The small molecule below binds the protein below.
Small molecule (SMILES): CC(=O)N[C@H]1[C@H](O[C@H]2[C@H](O)[C@@H](NC(C)=O)CO[C@@H]2CO)O[C@H](CO)[C@@H](O[C@@H]2O[C@H](CO)[C@@H](O)[C@H](O)[C@@H]2O)[C@@H]1O

Sequence of chain 1.B:
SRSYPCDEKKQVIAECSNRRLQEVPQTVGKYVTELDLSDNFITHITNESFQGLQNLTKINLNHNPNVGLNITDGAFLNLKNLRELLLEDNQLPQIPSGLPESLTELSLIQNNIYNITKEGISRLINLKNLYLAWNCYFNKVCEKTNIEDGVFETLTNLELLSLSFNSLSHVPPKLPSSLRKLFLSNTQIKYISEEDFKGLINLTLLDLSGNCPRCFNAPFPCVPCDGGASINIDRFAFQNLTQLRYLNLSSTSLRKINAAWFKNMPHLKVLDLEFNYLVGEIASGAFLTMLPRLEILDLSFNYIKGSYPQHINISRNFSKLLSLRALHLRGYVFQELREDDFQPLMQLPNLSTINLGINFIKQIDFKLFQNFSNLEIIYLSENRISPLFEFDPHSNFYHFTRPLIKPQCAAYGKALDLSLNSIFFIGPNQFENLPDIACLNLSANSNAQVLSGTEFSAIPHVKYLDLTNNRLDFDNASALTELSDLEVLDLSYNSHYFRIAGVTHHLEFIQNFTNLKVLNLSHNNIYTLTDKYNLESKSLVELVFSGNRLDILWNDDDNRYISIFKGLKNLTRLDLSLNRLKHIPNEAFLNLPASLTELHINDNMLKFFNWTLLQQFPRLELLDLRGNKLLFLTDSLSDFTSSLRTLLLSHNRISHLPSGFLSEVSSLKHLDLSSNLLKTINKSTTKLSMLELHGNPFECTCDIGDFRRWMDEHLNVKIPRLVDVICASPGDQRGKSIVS

Binding-site contacts:
Ligand atom C1 contacts residue ASP538 of chain 1.B at 3.5 Å.
Ligand atom O3 contacts residue LYS454 of chain 1.B at 3.6 Å (salt-bridge).
Ligand atom N2 contacts residue ASP538 of chain 1.B at 2.8 Å (salt-bridge).
Ligand atom O7 contacts residue GLN456 of chain 1.B at 3.3 Å.
Ligand atom C8 contacts residue THR516 of chain 1.B at 3.9 Å.
Ligand atom N2 contacts residue ASN568 of chain 1.B at 2.9 Å (h-bond).
Ligand atom O3 contacts residue GLN456 of chain 1.B at 2.6 Å (h-bond).
Ligand atom O6 contacts residue VAL566 of chain 1.B at 3.8 Å.
Ligand atom C8 contacts residue TYR512 of chain 1.B at 3.9 Å (hydrophobic).
Ligand atom C3 contacts residue GLN456 of chain 1.B at 3.6 Å.
Ligand atom C6 contacts residue VAL592 of chain 1.B at 3.7 Å (hydrophobic).
Ligand atom O7 contacts residue LYS454 of chain 1.B at 3.2 Å (salt-bridge).
Ligand atom O4 contacts residue LYS454 of chain 1.B at 3.4 Å (salt-bridge).
Ligand atom C7 contacts residue ASN568 of chain 1.B at 3.5 Å.
Ligand atom C2 contacts residue GLN456 of chain 1.B at 3.8 Å.
Ligand atom O5 contacts residue VAL592 of chain 1.B at 3.8 Å.
Ligand atom C3 contacts residue ASN568 of chain 1.B at 3.8 Å.
Ligand atom O5 contacts residue ASN568 of chain 1.B at 2.2 Å (h-bond).
Ligand atom C7 contacts residue TYR512 of chain 1.B at 4.0 Å (hydrophobic).
Ligand atom C3 contacts residue ASP538 of chain 1.B at 3.8 Å.
Ligand atom O6 contacts residue VAL592 of chain 1.B at 3.8 Å.
Ligand atom C7 contacts residue SER540 of chain 1.B at 3.8 Å.
Ligand atom O7 contacts residue TYR512 of chain 1.B at 3.1 Å (h-bond).
Ligand atom C2 contacts residue LYS454 of chain 1.B at 4.0 Å.
Ligand atom C5 contacts residue ASN568 of chain 1.B at 3.6 Å.
Ligand atom C5 contacts residue GLN456 of chain 1.B at 3.9 Å.
Ligand atom C8 contacts residue SER540 of chain 1.B at 3.8 Å.
Ligand atom C8 contacts residue ASP538 of chain 1.B at 3.6 Å.
Ligand atom C1 contacts residue ASN568 of chain 1.B at 1.5 Å.
Ligand atom C4 contacts residue GLN456 of chain 1.B at 3.7 Å.
Ligand atom O6 contacts residue GLU590 of chain 1.B at 2.6 Å (salt-bridge).
Ligand atom C3 contacts residue LYS454 of chain 1.B at 4.0 Å.
Ligand atom C8 contacts residue VAL536 of chain 1.B at 3.8 Å (hydrophobic).
Ligand atom C2 contacts residue ASP538 of chain 1.B at 3.6 Å.
Ligand atom C6 contacts residue GLU590 of chain 1.B at 3.5 Å.
Ligand atom C7 contacts residue ASP538 of chain 1.B at 3.6 Å.
Ligand atom O5 contacts residue GLN456 of chain 1.B at 3.2 Å (h-bond).
Ligand atom N2 contacts residue SER540 of chain 1.B at 4.0 Å.
Ligand atom O7 contacts residue ASN568 of chain 1.B at 3.8 Å.
Ligand atom C2 contacts residue ASN568 of chain 1.B at 2.5 Å.